Sequence of chain 1.B:
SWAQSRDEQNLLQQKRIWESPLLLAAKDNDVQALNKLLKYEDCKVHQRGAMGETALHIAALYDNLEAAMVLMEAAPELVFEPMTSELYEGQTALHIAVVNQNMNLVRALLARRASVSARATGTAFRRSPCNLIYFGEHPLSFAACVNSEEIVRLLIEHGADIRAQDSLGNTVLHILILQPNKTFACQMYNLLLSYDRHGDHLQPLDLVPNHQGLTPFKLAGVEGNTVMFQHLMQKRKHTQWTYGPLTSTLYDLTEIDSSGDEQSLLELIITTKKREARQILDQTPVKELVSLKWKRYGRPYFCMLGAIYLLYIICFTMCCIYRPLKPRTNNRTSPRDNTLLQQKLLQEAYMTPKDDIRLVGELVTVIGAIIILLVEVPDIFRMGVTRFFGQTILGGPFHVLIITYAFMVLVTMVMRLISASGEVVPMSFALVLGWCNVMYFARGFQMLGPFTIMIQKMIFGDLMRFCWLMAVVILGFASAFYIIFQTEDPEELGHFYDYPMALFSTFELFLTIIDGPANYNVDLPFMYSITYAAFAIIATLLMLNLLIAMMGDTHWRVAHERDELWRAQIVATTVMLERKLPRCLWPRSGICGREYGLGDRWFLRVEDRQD

Binding-site contacts:
Ligand atom C15 contacts residue ALA561 of chain 1.B at 4.4 Å (hydrophobic).
Ligand atom C01 contacts residue ILE486 of chain 1.A at 4.3 Å (hydrophobic).
Ligand atom C18 contacts residue ALA561 of chain 1.B at 3.9 Å (hydrophobic).
Ligand atom C22 contacts residue GLN483 of chain 1.A at 3.6 Å.
Ligand atom C13 contacts residue ILE565 of chain 1.B at 4.2 Å (hydrophobic).
Ligand atom C21 contacts residue PHE425 of chain 1.A at 3.7 Å (hydrophobic).
Ligand atom C21 contacts residue ILE482 of chain 1.A at 4.1 Å (hydrophobic).
Ligand atom C18 contacts residue PHE456 of chain 1.A at 3.5 Å (hydrophobic).
Ligand atom N03 contacts residue ALA561 of chain 1.B at 4.3 Å.
Ligand atom C11 contacts residue CYS463 of chain 1.A at 4.1 Å (hydrophobic).
Ligand atom C16 contacts residue ALA561 of chain 1.B at 4.0 Å (hydrophobic).
Ligand atom C19 contacts residue LEU460 of chain 1.A at 4.4 Å (hydrophobic).
Ligand atom C19 contacts residue PHE456 of chain 1.A at 4.3 Å (hydrophobic).
Ligand atom C01 contacts residue PRO424 of chain 1.A at 3.7 Å (hydrophobic).
Ligand atom C02 contacts residue PHE425 of chain 1.A at 4.2 Å (hydrophobic).
Ligand atom C20 contacts residue PHE425 of chain 1.A at 3.9 Å (hydrophobic).
Ligand atom C04 contacts residue PHE425 of chain 1.A at 3.9 Å (hydrophobic).
Ligand atom C03 contacts residue PHE425 of chain 1.A at 4.1 Å (hydrophobic).
Ligand atom C01 contacts residue PHE487 of chain 1.A at 4.5 Å (hydrophobic).
Ligand atom C02 contacts residue GLN483 of chain 1.A at 4.1 Å.
Ligand atom C03 contacts residue ILE486 of chain 1.A at 4.4 Å (hydrophobic).
Ligand atom C02 contacts residue ILE486 of chain 1.A at 4.2 Å (hydrophobic).
Ligand atom C20 contacts residue MET466 of chain 1.A at 4.4 Å (hydrophobic).
Ligand atom C01 contacts residue GLN483 of chain 1.A at 3.6 Å.
Ligand atom N03 contacts residue PHE456 of chain 1.A at 3.3 Å.
Ligand atom BR01 contacts residue ALA561 of chain 1.B at 4.3 Å.
Ligand atom C17 contacts residue ALA561 of chain 1.B at 3.7 Å (hydrophobic).
Ligand atom C22 contacts residue PHE425 of chain 1.A at 4.0 Å (hydrophobic).
Ligand atom C19 contacts residue VAL459 of chain 1.A at 4.4 Å (hydrophobic).

Sequence of chain 1.A:
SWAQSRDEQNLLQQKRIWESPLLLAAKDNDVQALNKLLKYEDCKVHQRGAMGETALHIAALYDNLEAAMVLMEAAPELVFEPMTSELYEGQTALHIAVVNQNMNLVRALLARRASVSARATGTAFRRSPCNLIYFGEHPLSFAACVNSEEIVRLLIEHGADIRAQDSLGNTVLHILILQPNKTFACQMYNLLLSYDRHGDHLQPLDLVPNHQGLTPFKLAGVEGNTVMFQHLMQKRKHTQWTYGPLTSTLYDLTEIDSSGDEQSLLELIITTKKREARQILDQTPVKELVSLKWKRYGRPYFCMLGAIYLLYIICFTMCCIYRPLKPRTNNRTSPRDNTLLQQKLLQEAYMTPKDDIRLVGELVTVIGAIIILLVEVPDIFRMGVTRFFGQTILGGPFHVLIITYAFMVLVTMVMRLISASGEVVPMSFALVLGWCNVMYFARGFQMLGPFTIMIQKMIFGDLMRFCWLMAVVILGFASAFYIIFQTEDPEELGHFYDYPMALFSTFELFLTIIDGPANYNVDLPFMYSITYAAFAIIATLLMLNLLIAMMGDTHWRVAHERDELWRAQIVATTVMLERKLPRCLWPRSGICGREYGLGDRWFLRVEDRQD

This small molecule binds to this protein.
Small molecule (SMILES): Cc1cccc(C2CCC(N3CCN(c4cncc(Br)c4)CC3)CC2)c1